Sequence of chain 1.A:
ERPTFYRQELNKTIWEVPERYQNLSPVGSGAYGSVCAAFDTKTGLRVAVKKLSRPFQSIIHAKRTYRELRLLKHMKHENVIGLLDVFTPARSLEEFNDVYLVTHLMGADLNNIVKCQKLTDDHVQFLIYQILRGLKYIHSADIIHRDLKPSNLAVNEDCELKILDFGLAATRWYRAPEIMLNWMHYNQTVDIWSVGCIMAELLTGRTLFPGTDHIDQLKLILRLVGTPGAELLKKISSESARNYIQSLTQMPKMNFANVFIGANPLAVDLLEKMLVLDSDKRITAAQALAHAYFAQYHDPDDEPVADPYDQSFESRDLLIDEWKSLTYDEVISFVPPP

The protein below binds the small molecule below.
Small molecule (SMILES): CCOC(=O)n1ccc2ccc(C(=O)Nc3cc(C(=O)NC4CC4)ccc3C)cc21

Binding-site contacts:
Ligand atom C20 contacts residue LEU114 of chain 1.A at 3.3 Å (hydrophobic).
Ligand atom C5 contacts residue LYS59 of chain 1.A at 3.7 Å.
Ligand atom N10 contacts residue GLU77 of chain 1.A at 2.9 Å (salt-bridge).
Ligand atom C6 contacts residue THR112 of chain 1.A at 3.9 Å.
Ligand atom C13 contacts residue PHE175 of chain 1.A at 3.4 Å (hydrophobic).
Ligand atom C6 contacts residue LYS59 of chain 1.A at 3.7 Å.
Ligand atom C11 contacts residue ASP174 of chain 1.A at 3.6 Å.
Ligand atom C2 contacts residue THR112 of chain 1.A at 3.6 Å.
Ligand atom C11 contacts residue PHE175 of chain 1.A at 3.8 Å (hydrophobic).
Ligand atom C19 contacts residue LEU173 of chain 1.A at 3.8 Å (hydrophobic).
Ligand atom C7 contacts residue LYS59 of chain 1.A at 3.5 Å.
Ligand atom C31 contacts residue SER38 of chain 1.A at 3.4 Å.
Ligand atom C21 contacts residue LEU173 of chain 1.A at 3.7 Å (hydrophobic).
Ligand atom N14 contacts residue THR112 of chain 1.A at 3.2 Å (h-bond).
Ligand atom C4 contacts residue GLU77 of chain 1.A at 3.7 Å.
Ligand atom O9 contacts residue ASP174 of chain 1.A at 2.8 Å (salt-bridge).
Ligand atom C22 contacts residue LEU114 of chain 1.A at 3.5 Å (hydrophobic).
Ligand atom O17 contacts residue VAL44 of chain 1.A at 3.7 Å.
Ligand atom C5 contacts residue LEU81 of chain 1.A at 3.6 Å (hydrophobic).
Ligand atom O9 contacts residue LEU173 of chain 1.A at 3.6 Å.
Ligand atom C21 contacts residue ALA57 of chain 1.A at 3.7 Å (hydrophobic).
Ligand atom C7 contacts residue LEU110 of chain 1.A at 3.5 Å (hydrophobic).
Ligand atom C12 contacts residue GLU77 of chain 1.A at 3.7 Å.
Ligand atom C30 contacts residue VAL36 of chain 1.A at 3.6 Å (hydrophobic).
Ligand atom C18 contacts residue LEU173 of chain 1.A at 3.6 Å (hydrophobic).
Ligand atom C21 contacts residue HIS113 of chain 1.A at 3.9 Å.
Ligand atom O9 contacts residue ILE90 of chain 1.A at 3.4 Å.
Ligand atom O28 contacts residue ASP118 of chain 1.A at 3.7 Å.
Ligand atom C5 contacts residue GLU77 of chain 1.A at 3.2 Å.
Ligand atom C6 contacts residue LEU110 of chain 1.A at 3.9 Å (hydrophobic).
Ligand atom C8 contacts residue GLU77 of chain 1.A at 3.7 Å.
Ligand atom C1 contacts residue THR112 of chain 1.A at 3.5 Å.
Ligand atom C11 contacts residue GLU77 of chain 1.A at 3.7 Å.
Ligand atom C7 contacts residue THR112 of chain 1.A at 3.6 Å.
Ligand atom C8 contacts residue ASP174 of chain 1.A at 3.4 Å.
Ligand atom C7 contacts residue ALA57 of chain 1.A at 3.5 Å (hydrophobic).
Ligand atom C12 contacts residue PHE175 of chain 1.A at 3.5 Å (hydrophobic).
Ligand atom C31 contacts residue GLY39 of chain 1.A at 3.6 Å.
Ligand atom C20 contacts residue HIS113 of chain 1.A at 3.8 Å.
Ligand atom C26 contacts residue LEU114 of chain 1.A at 3.2 Å (hydrophobic).